Binding-site contacts:
Ligand atom C17 contacts residue ALA70 of chain 1.A at 3.7 Å (hydrophobic).
Ligand atom C36 contacts residue GLN352 of chain 1.A at 3.2 Å.
Ligand atom F26 contacts residue ALA70 of chain 1.A at 3.4 Å.
Ligand atom C5 contacts residue ALA70 of chain 1.A at 3.4 Å (hydrophobic).
Ligand atom C11 contacts residue LEU77 of chain 1.A at 3.7 Å (hydrophobic).
Ligand atom O21 contacts residue GLN255 of chain 1.A at 3.4 Å.
Ligand atom F27 contacts residue GLN352 of chain 1.A at 3.3 Å.
Ligand atom N2 contacts residue LEU22 of chain 1.A at 3.7 Å.
Ligand atom O38 contacts residue TYR65 of chain 1.A at 3.1 Å (h-bond).
Ligand atom C11 contacts residue ALA21 of chain 1.A at 3.5 Å (hydrophobic).
Ligand atom N9 contacts residue LEU77 of chain 1.A at 3.4 Å.
Ligand atom F26 contacts residue LEU62 of chain 1.A at 3.3 Å.
Ligand atom C24 contacts residue GLU66 of chain 1.A at 3.7 Å.
Ligand atom C23 contacts residue GLN255 of chain 1.A at 3.5 Å.
Ligand atom C18 contacts residue ALA70 of chain 1.A at 3.5 Å (hydrophobic).
Ligand atom C7 contacts residue VAL57 of chain 1.A at 3.7 Å (hydrophobic).
Ligand atom C10 contacts residue LEU77 of chain 1.A at 3.5 Å (hydrophobic).
Ligand atom C18 contacts residue LEU59 of chain 1.A at 3.6 Å (hydrophobic).
Ligand atom N8 contacts residue VAL57 of chain 1.A at 3.6 Å.
Ligand atom F27 contacts residue ILE388 of chain 1.A at 3.6 Å.
Ligand atom O38 contacts residue LYS355 of chain 1.A at 3.4 Å (salt-bridge).
Ligand atom F26 contacts residue GLU66 of chain 1.A at 3.1 Å.
Ligand atom C35 contacts residue GLN352 of chain 1.A at 3.1 Å.
Ligand atom C12 contacts residue GLN255 of chain 1.A at 3.7 Å.
Ligand atom N8 contacts residue LEU77 of chain 1.A at 3.6 Å.
Ligand atom F25 contacts residue GLU66 of chain 1.A at 3.1 Å.
Ligand atom N6 contacts residue GLU73 of chain 1.A at 3.4 Å.
Ligand atom F25 contacts residue GLN352 of chain 1.A at 3.4 Å.
Ligand atom O30 contacts residue ASN69 of chain 1.A at 3.0 Å (h-bond).
Ligand atom N9 contacts residue VAL57 of chain 1.A at 3.5 Å.
Ligand atom S34 contacts residue LYS355 of chain 1.A at 3.8 Å.
Ligand atom C10 contacts residue VAL57 of chain 1.A at 3.6 Å (hydrophobic).
Ligand atom C15 contacts residue LEU391 of chain 1.A at 3.7 Å (hydrophobic).
Ligand atom O37 contacts residue LYS355 of chain 1.A at 3.4 Å (salt-bridge).
Ligand atom C23 contacts residue LEU391 of chain 1.A at 3.6 Å (hydrophobic).
Ligand atom N2 contacts residue PHE74 of chain 1.A at 3.6 Å.
Ligand atom F26 contacts residue LEU59 of chain 1.A at 3.5 Å.
Ligand atom C15 contacts residue GLU73 of chain 1.A at 3.5 Å.
Ligand atom CL1 contacts residue LYS55 of chain 1.A at 3.1 Å.
Ligand atom C22 contacts residue GLN255 of chain 1.A at 3.5 Å.

A small-molecule ligand and the protein it binds are described below.
Small molecule (SMILES): CO[C@@H](C)c1c(Nc2ccc([C@H](N(C)C(=O)C3CCS(=O)(=O)CC3)C(F)(F)F)cc2)cnc2cc(Cl)nn12

Sequence of chain 1.A:
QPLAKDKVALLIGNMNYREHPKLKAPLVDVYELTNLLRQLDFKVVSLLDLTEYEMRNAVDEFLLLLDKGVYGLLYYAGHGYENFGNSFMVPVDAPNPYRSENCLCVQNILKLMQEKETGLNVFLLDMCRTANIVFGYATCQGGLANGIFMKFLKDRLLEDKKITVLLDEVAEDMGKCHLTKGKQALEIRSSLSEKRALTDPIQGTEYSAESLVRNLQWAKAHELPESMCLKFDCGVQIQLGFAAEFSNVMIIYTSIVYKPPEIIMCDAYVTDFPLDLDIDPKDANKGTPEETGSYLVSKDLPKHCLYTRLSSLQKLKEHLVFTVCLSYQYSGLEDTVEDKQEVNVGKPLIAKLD